Sequence of chain 1.B:
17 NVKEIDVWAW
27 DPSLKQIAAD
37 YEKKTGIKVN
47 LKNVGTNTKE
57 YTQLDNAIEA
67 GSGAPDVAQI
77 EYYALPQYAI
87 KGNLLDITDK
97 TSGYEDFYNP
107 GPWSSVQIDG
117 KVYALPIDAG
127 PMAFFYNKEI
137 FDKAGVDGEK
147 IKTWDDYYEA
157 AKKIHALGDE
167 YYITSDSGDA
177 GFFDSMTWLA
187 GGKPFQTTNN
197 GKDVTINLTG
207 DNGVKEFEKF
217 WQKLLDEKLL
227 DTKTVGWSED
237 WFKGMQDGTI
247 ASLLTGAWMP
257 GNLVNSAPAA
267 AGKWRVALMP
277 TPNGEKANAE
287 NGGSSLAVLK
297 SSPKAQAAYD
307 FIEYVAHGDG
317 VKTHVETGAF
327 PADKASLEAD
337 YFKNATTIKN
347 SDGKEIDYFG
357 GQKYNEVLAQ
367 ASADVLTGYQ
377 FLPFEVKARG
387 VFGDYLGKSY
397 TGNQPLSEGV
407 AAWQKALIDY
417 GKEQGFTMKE

The small molecule below binds the protein below.
Small molecule (SMILES): OC[C@H]1O[C@@H](O)[C@H](O)[C@@H](O)[C@H]1O

Binding-site contacts:
Ligand atom C2 contacts residue GAL1 of chain 1.D at 2.3 Å.
Ligand atom C5 contacts residue GAL1 of chain 1.D at 3.5 Å.
Ligand atom O2 contacts residue GLY288 of chain 1.B at 3.1 Å.
Ligand atom O2 contacts residue GAL2 of chain 1.D at 0.1 Å (h-bond).
Ligand atom O4 contacts residue SER290 of chain 1.B at 3.6 Å.
Ligand atom O2 contacts residue GLA1 of chain 1.I at 2.8 Å (h-bond).
Ligand atom C1 contacts residue TRP26 of chain 1.B at 3.5 Å (hydrophobic).
Ligand atom C6 contacts residue ASN258 of chain 1.B at 3.6 Å.
Ligand atom O5 contacts residue TRP26 of chain 1.B at 2.8 Å (h-bond).
Ligand atom O3 contacts residue SER290 of chain 1.B at 2.6 Å (h-bond).
Ligand atom C1 contacts residue GAL2 of chain 1.D at 0.1 Å.
Ligand atom C2 contacts residue GAL2 of chain 1.D at 0.1 Å.
Ligand atom O6 contacts residue ASN258 of chain 1.B at 2.8 Å (h-bond).
Ligand atom O2 contacts residue GLY289 of chain 1.B at 2.9 Å (h-bond).
Ligand atom O2 contacts residue GLU77 of chain 1.B at 2.7 Å (salt-bridge).
Ligand atom C3 contacts residue ASP124 of chain 1.B at 3.5 Å.
Ligand atom C3 contacts residue SER290 of chain 1.B at 3.5 Å.
Ligand atom O2 contacts residue SER290 of chain 1.B at 3.6 Å (h-bond).
Ligand atom O6 contacts residue GAL2 of chain 1.D at 0.3 Å (h-bond).
Ligand atom O2 contacts residue GAL1 of chain 1.D at 2.8 Å (h-bond).
Ligand atom C2 contacts residue SER290 of chain 1.B at 3.4 Å.
Ligand atom O6 contacts residue PRO28 of chain 1.B at 3.4 Å.
Ligand atom C2 contacts residue GLU77 of chain 1.B at 3.5 Å.
Ligand atom C3 contacts residue GAL2 of chain 1.D at 0.1 Å.
Ligand atom C6 contacts residue GAL2 of chain 1.D at 0.2 Å.
Ligand atom O5 contacts residue GLA1 of chain 1.I at 2.4 Å (h-bond).
Ligand atom C4 contacts residue GAL2 of chain 1.D at 0.1 Å.
Ligand atom C1 contacts residue GAL1 of chain 1.D at 1.3 Å.
Ligand atom O4 contacts residue GLN75 of chain 1.B at 2.8 Å (h-bond).
Ligand atom O5 contacts residue GAL1 of chain 1.D at 2.2 Å (h-bond).
Ligand atom O3 contacts residue GAL2 of chain 1.D at 0.1 Å (h-bond).
Ligand atom C3 contacts residue GAL1 of chain 1.D at 3.6 Å.
Ligand atom C3 contacts residue TRP254 of chain 1.B at 3.6 Å (hydrophobic).
Ligand atom C1 contacts residue GLA1 of chain 1.I at 1.4 Å.
Ligand atom C5 contacts residue GAL2 of chain 1.D at 0.1 Å.
Ligand atom O3 contacts residue ASP124 of chain 1.B at 2.8 Å (salt-bridge).
Ligand atom O5 contacts residue GAL2 of chain 1.D at 0.1 Å (h-bond).
Ligand atom O3 contacts residue GLY289 of chain 1.B at 3.4 Å (h-bond).
Ligand atom O4 contacts residue GAL2 of chain 1.D at 0.1 Å (h-bond).
Ligand atom C2 contacts residue GLA1 of chain 1.I at 2.4 Å.